Sequence of chain 1.D:
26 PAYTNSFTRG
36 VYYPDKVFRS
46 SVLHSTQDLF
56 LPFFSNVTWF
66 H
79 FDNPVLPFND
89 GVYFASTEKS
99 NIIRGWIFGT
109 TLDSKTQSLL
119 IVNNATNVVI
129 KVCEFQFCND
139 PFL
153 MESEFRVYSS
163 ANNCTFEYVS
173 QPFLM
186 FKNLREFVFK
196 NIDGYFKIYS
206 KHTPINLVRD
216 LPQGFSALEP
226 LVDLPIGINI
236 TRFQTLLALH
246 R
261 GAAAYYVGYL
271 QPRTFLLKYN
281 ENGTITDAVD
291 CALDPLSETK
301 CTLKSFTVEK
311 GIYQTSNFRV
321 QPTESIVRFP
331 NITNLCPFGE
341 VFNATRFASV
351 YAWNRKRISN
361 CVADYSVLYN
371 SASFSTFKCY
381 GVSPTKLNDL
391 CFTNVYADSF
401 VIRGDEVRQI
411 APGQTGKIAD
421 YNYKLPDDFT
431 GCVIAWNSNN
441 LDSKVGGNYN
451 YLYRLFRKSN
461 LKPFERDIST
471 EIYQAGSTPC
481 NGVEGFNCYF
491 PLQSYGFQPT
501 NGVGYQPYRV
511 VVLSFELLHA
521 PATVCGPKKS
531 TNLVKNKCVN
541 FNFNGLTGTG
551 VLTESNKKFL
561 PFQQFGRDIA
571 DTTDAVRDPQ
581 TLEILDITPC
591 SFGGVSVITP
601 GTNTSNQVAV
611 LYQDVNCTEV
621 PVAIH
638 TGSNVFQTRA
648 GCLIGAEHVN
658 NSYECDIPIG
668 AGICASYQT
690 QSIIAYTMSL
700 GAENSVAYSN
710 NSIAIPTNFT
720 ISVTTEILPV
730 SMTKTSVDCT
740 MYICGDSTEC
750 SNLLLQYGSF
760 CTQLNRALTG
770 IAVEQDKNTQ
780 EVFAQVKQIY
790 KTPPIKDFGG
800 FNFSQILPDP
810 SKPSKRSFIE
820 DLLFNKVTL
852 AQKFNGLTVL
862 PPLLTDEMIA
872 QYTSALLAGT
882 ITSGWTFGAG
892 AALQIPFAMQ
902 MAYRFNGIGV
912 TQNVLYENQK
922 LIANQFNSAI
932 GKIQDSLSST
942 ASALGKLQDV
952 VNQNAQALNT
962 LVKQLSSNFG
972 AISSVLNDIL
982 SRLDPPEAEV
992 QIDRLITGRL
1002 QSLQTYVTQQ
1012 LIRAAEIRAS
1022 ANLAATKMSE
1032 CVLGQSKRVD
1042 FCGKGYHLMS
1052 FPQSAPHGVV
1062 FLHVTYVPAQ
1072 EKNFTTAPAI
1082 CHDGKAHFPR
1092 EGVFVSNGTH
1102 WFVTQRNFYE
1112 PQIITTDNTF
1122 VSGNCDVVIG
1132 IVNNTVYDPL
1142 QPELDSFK

Binding-site contacts:
Ligand atom C8 contacts residue ASN657 of chain 1.D at 3.8 Å.
Ligand atom C1 contacts residue ASN657 of chain 1.D at 1.4 Å.
Ligand atom O5 contacts residue ASN657 of chain 1.D at 2.4 Å (h-bond).
Ligand atom C4 contacts residue ASN657 of chain 1.D at 4.2 Å.
Ligand atom C3 contacts residue ASN657 of chain 1.D at 3.8 Å.
Ligand atom C5 contacts residue ASN657 of chain 1.D at 3.7 Å.
Ligand atom C7 contacts residue ASN657 of chain 1.D at 3.0 Å.
Ligand atom O7 contacts residue ASN657 of chain 1.D at 2.8 Å (h-bond).
Ligand atom C2 contacts residue ASN657 of chain 1.D at 2.5 Å.
Ligand atom N2 contacts residue ASN657 of chain 1.D at 2.9 Å (h-bond).

This protein binds this small molecule.
Small molecule (SMILES): CC(=O)N[C@@H]1[C@@H](O)[C@H](O)[C@@H](CO)O[C@H]1O